The small molecule below binds the protein below.
Small molecule (SMILES): NCC(=O)O

Binding-site contacts:
Ligand atom O contacts residue ASP235 of chain 10.C at 4.5 Å.
Ligand atom O contacts residue CYS1 of chain 10.E at 3.7 Å.
Ligand atom OXT contacts residue GLN95 of chain 10.C at 2.7 Å (h-bond).
Ligand atom O contacts residue PHE264 of chain 10.A at 3.9 Å.
Ligand atom CA contacts residue MET247 of chain 10.A at 4.1 Å (hydrophobic).
Ligand atom N contacts residue CYS1 of chain 10.E at 1.3 Å.
Ligand atom OXT contacts residue CYS1 of chain 10.E at 2.7 Å (h-bond).
Ligand atom O contacts residue SER96 of chain 10.C at 3.6 Å.
Ligand atom C contacts residue GLN95 of chain 10.C at 3.1 Å.
Ligand atom C contacts residue CYS1 of chain 10.E at 2.8 Å (hydrophobic).
Ligand atom N contacts residue PHE264 of chain 10.A at 3.5 Å (h-bond).
Ligand atom O contacts residue MET247 of chain 10.A at 3.4 Å (h-bond).
Ligand atom C contacts residue ASP235 of chain 10.C at 4.0 Å.
Ligand atom N contacts residue MET247 of chain 10.A at 3.8 Å.
Ligand atom CA contacts residue GLN95 of chain 10.C at 4.2 Å.
Ligand atom O contacts residue GLN95 of chain 10.C at 3.3 Å (h-bond).
Ligand atom C contacts residue PHE264 of chain 10.A at 3.8 Å (hydrophobic).
Ligand atom C contacts residue MET247 of chain 10.A at 3.9 Å (hydrophobic).
Ligand atom CA contacts residue PHE264 of chain 10.A at 3.1 Å (hydrophobic).
Ligand atom CA contacts residue CYS1 of chain 10.E at 2.4 Å (hydrophobic).
Ligand atom OXT contacts residue ASP235 of chain 10.C at 2.9 Å (salt-bridge).
Ligand atom OXT contacts residue PHE264 of chain 10.A at 4.2 Å.
Ligand atom CA contacts residue CYS265 of chain 10.A at 4.4 Å (hydrophobic).

Sequence of chain 10.C:
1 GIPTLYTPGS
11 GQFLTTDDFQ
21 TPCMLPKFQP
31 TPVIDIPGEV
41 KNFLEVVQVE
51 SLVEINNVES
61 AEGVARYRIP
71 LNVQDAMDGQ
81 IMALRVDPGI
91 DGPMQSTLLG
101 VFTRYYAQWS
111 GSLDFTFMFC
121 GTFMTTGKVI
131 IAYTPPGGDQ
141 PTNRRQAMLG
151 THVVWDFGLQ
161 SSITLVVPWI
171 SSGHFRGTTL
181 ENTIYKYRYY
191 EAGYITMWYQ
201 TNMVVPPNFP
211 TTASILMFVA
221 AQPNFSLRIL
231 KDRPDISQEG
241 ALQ

Sequence of chain 10.A:
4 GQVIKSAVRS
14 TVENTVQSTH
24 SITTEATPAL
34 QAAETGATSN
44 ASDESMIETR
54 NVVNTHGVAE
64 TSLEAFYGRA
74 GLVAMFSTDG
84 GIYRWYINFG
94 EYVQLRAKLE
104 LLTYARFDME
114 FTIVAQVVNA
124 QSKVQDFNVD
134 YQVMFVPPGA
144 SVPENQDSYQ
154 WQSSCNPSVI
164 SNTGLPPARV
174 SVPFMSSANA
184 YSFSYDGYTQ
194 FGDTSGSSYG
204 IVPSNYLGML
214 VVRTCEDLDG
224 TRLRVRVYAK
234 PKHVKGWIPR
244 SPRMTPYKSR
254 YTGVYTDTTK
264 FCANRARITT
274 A